A small-molecule ligand and the protein it binds are described below.
Small molecule (SMILES): NC(=O)CC[C@H](N)C(=O)O

Sequence of chain 1.A:
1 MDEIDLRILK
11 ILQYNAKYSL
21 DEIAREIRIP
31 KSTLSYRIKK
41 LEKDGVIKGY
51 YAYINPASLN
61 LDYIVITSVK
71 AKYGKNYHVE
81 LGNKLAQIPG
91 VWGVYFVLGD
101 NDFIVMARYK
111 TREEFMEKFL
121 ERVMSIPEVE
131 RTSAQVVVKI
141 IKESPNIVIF

Binding-site contacts:
Ligand atom NE2 contacts residue PRO30 of chain 1.A at 4.1 Å.
Ligand atom N contacts residue LYS31 of chain 1.A at 3.6 Å (salt-bridge).
Ligand atom CG contacts residue PRO30 of chain 1.A at 3.5 Å (hydrophobic).
Ligand atom O contacts residue PRO30 of chain 1.A at 3.9 Å.
Ligand atom CA contacts residue LYS31 of chain 1.A at 4.4 Å.
Ligand atom N contacts residue PRO30 of chain 1.A at 4.2 Å.
Ligand atom NE2 contacts residue ALA24 of chain 1.A at 3.8 Å.
Ligand atom CB contacts residue LYS31 of chain 1.A at 4.0 Å.
Ligand atom NE2 contacts residue LYS31 of chain 1.A at 2.8 Å.
Ligand atom CD contacts residue PRO30 of chain 1.A at 4.1 Å (hydrophobic).
Ligand atom NE2 contacts residue ASP21 of chain 1.A at 4.2 Å.
Ligand atom CG contacts residue LYS31 of chain 1.A at 2.7 Å.
Ligand atom CD contacts residue LYS31 of chain 1.A at 3.2 Å.
Ligand atom N contacts residue SER32 of chain 1.A at 3.1 Å (h-bond).
Ligand atom C contacts residue PRO30 of chain 1.A at 4.4 Å (hydrophobic).
Ligand atom OE1 contacts residue LYS31 of chain 1.A at 4.3 Å.
Ligand atom CG contacts residue SER32 of chain 1.A at 4.4 Å.
Ligand atom NE2 contacts residue ILE29 of chain 1.A at 4.5 Å.